A small-molecule ligand and the protein it binds are described below.
Small molecule (SMILES): CC(=O)N[C@H]1[C@H](O[C@H]2[C@H](O)[C@@H](NC(C)=O)CO[C@@H]2CO)O[C@H](CO)[C@@H](O)[C@@H]1O

Sequence of chain 1.C:
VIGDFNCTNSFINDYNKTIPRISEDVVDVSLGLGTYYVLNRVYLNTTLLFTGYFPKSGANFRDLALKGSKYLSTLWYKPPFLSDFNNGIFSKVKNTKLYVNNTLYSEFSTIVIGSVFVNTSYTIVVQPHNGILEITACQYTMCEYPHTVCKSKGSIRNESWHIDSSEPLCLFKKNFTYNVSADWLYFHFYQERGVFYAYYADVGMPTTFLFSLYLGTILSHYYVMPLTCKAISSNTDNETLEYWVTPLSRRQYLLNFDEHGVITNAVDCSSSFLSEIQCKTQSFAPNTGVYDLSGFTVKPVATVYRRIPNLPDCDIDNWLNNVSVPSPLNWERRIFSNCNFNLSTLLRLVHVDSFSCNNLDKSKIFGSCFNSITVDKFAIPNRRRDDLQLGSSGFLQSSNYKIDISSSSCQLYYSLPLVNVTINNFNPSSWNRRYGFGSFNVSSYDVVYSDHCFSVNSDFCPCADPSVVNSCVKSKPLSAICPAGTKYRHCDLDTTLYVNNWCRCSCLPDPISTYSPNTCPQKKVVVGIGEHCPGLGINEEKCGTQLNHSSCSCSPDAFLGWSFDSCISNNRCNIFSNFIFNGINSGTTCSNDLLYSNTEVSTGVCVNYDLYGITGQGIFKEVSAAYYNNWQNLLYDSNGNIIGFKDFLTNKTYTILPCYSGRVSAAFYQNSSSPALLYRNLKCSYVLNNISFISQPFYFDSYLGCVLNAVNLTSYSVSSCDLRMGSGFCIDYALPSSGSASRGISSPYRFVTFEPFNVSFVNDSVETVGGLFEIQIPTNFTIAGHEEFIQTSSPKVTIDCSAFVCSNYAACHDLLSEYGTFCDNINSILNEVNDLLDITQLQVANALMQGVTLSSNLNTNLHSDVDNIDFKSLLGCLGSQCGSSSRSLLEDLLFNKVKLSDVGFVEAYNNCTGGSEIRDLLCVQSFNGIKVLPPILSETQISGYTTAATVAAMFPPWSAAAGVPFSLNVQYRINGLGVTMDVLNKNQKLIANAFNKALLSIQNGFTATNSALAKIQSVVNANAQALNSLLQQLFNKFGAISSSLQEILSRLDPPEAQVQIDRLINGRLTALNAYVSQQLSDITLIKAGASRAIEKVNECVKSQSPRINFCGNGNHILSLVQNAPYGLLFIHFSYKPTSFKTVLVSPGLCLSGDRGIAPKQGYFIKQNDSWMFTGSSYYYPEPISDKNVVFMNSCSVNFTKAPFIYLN

Binding-site contacts:
Ligand atom C1 contacts residue ASN355 of chain 1.C at 1.4 Å.
Ligand atom O6 contacts residue PHE354 of chain 1.C at 4.3 Å.
Ligand atom O5 contacts residue ASP326 of chain 1.C at 4.5 Å.
Ligand atom C6 contacts residue PRO322 of chain 1.C at 3.7 Å (hydrophobic).
Ligand atom C5 contacts residue THR358 of chain 1.C at 3.9 Å.
Ligand atom O5 contacts residue ASN355 of chain 1.C at 2.4 Å (h-bond).
Ligand atom C3 contacts residue ASN355 of chain 1.C at 3.8 Å.
Ligand atom C2 contacts residue ASN355 of chain 1.C at 2.4 Å.
Ligand atom C2 contacts residue THR358 of chain 1.C at 4.1 Å.
Ligand atom C8 contacts residue TYR609 of chain 1.C at 3.3 Å (hydrophobic).
Ligand atom O6 contacts residue ASP330 of chain 1.C at 4.4 Å.
Ligand atom C8 contacts residue LEU608 of chain 1.C at 3.3 Å (hydrophobic).
Ligand atom C1 contacts residue THR358 of chain 1.C at 3.5 Å.
Ligand atom O5 contacts residue THR358 of chain 1.C at 4.1 Å.
Ligand atom N2 contacts residue ASN355 of chain 1.C at 2.9 Å (h-bond).
Ligand atom C4 contacts residue ASN355 of chain 1.C at 4.2 Å.
Ligand atom C5 contacts residue ASN355 of chain 1.C at 3.7 Å.
Ligand atom C7 contacts residue TYR609 of chain 1.C at 4.3 Å (hydrophobic).
Ligand atom O6 contacts residue PRO322 of chain 1.C at 3.6 Å.
Ligand atom C7 contacts residue ASN355 of chain 1.C at 3.4 Å.
Ligand atom C6 contacts residue ASP326 of chain 1.C at 3.7 Å.
Ligand atom O6 contacts residue ASP326 of chain 1.C at 2.3 Å (salt-bridge).
Ligand atom C3 contacts residue THR358 of chain 1.C at 4.3 Å.
Ligand atom O7 contacts residue ASN355 of chain 1.C at 3.5 Å (h-bond).
Ligand atom O7 contacts residue LEU608 of chain 1.C at 4.1 Å.
Ligand atom N2 contacts residue THR358 of chain 1.C at 4.0 Å.
Ligand atom O4 contacts residue PRO322 of chain 1.C at 4.2 Å.
Ligand atom C6 contacts residue ASP330 of chain 1.C at 4.5 Å.
Ligand atom C7 contacts residue LEU608 of chain 1.C at 4.2 Å (hydrophobic).